Binding-site contacts:
Ligand atom C21 contacts residue TRP430 of chain 1.B at 4.0 Å (hydrophobic).
Ligand atom C25 contacts residue PHE433 of chain 1.B at 3.9 Å (hydrophobic).
Ligand atom C31 contacts residue LEU592 of chain 1.B at 3.7 Å (hydrophobic).
Ligand atom C15 contacts residue LEU1241 of chain 1.B at 4.0 Å (hydrophobic).
Ligand atom C14 contacts residue PHE433 of chain 1.B at 3.6 Å (hydrophobic).
Ligand atom C20 contacts residue LEU434 of chain 1.B at 3.7 Å (hydrophobic).
Ligand atom C28 contacts residue TYR377 of chain 1.B at 3.5 Å (hydrophobic).
Ligand atom C27 contacts residue TYR377 of chain 1.B at 3.8 Å (hydrophobic).
Ligand atom N10 contacts residue LEU434 of chain 1.B at 3.3 Å.
Ligand atom S2 contacts residue ARG1246 of chain 1.B at 3.7 Å.
Ligand atom O4 contacts residue ARG1246 of chain 1.B at 2.6 Å (salt-bridge).
Ligand atom C19 contacts residue ILE381 of chain 1.B at 3.6 Å (hydrophobic).
Ligand atom CL1 contacts residue ARG306 of chain 1.B at 2.7 Å.
Ligand atom C31 contacts residue TYR377 of chain 1.B at 3.4 Å (hydrophobic).
Ligand atom O4 contacts residue ARG1300 of chain 1.B at 3.8 Å.
Ligand atom O3 contacts residue ASN1245 of chain 1.B at 4.1 Å.
Ligand atom C29 contacts residue TYR377 of chain 1.B at 3.8 Å (hydrophobic).
Ligand atom O3 contacts residue ARG1246 of chain 1.B at 3.0 Å (salt-bridge).
Ligand atom C32 contacts residue LEU592 of chain 1.B at 3.4 Å (hydrophobic).
Ligand atom C13 contacts residue LEU1241 of chain 1.B at 4.0 Å (hydrophobic).
Ligand atom C25 contacts residue LEU434 of chain 1.B at 3.9 Å (hydrophobic).
Ligand atom C23 contacts residue TRP430 of chain 1.B at 4.0 Å (hydrophobic).
Ligand atom C12 contacts residue PHE433 of chain 1.B at 3.8 Å (hydrophobic).
Ligand atom C29 contacts residue ASN437 of chain 1.B at 3.9 Å.
Ligand atom C23 contacts residue ILE381 of chain 1.B at 4.0 Å (hydrophobic).
Ligand atom C18 contacts residue ARG1246 of chain 1.B at 3.9 Å.
Ligand atom C20 contacts residue ILE381 of chain 1.B at 3.9 Å (hydrophobic).
Ligand atom C30 contacts residue LEU592 of chain 1.B at 3.9 Å (hydrophobic).
Ligand atom C17 contacts residue ARG1246 of chain 1.B at 4.0 Å.
Ligand atom C23 contacts residue PHE433 of chain 1.B at 3.9 Å (hydrophobic).
Ligand atom C24 contacts residue ILE381 of chain 1.B at 3.9 Å (hydrophobic).
Ligand atom C30 contacts residue TYR377 of chain 1.B at 3.0 Å (hydrophobic).
Ligand atom N8 contacts residue THR1242 of chain 1.B at 3.4 Å (h-bond).
Ligand atom C20 contacts residue PHE433 of chain 1.B at 3.5 Å (hydrophobic).
Ligand atom O3 contacts residue THR1242 of chain 1.B at 3.0 Å (h-bond).
Ligand atom C17 contacts residue THR1242 of chain 1.B at 3.6 Å.
Ligand atom C32 contacts residue TYR377 of chain 1.B at 3.0 Å (hydrophobic).
Ligand atom C22 contacts residue ARG1246 of chain 1.B at 3.2 Å.
Ligand atom CL1 contacts residue ASN437 of chain 1.B at 3.1 Å.
Ligand atom C31 contacts residue ASN437 of chain 1.B at 4.1 Å.

Sequence of chain 1.B:
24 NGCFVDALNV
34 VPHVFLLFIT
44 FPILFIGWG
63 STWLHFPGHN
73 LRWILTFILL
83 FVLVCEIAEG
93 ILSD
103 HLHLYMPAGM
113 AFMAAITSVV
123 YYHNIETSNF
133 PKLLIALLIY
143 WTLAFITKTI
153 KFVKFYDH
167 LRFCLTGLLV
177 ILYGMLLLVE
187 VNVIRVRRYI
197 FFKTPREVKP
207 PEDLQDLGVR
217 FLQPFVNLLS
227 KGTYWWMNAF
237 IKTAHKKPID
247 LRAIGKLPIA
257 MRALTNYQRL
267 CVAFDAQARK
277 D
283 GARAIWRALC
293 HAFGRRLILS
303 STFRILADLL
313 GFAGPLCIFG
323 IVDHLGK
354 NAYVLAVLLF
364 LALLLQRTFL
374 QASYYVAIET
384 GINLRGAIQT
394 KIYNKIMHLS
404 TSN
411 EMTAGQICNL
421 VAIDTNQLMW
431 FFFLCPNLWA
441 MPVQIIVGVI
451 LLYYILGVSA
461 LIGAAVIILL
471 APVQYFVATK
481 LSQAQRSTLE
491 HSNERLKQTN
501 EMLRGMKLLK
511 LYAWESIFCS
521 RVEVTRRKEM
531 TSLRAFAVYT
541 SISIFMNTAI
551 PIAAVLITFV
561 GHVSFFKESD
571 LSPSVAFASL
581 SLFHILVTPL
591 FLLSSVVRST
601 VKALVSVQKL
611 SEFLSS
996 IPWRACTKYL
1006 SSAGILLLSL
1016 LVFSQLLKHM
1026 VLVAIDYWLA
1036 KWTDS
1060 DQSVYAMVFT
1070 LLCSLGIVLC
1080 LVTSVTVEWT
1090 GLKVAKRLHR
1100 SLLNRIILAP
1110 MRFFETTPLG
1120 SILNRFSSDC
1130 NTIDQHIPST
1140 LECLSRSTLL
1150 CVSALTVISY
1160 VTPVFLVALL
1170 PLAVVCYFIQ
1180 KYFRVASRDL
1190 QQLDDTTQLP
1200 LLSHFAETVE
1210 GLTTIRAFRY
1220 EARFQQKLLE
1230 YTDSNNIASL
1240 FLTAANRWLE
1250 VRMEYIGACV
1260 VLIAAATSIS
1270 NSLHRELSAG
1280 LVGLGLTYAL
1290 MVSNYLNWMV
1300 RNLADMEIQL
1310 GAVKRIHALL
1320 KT

A small-molecule ligand and the protein it binds are described below.
Small molecule (SMILES): COc1ccc(Cl)cc1C(=O)NCCc1ccc(S(=O)(=O)NC(=O)NC2CCCCC2)cc1